Binding-site contacts:
Ligand atom O4 contacts residue ILE345 of chain 1.A at 3.6 Å.
Ligand atom O22 contacts residue PHE206 of chain 1.A at 3.6 Å.
Ligand atom C7 contacts residue THR42 of chain 1.B at 3.8 Å.
Ligand atom C13 contacts residue MET210 of chain 1.A at 3.7 Å (hydrophobic).
Ligand atom N12 contacts residue HIS299 of chain 1.A at 3.4 Å.
Ligand atom C25 contacts residue PHE159 of chain 1.A at 3.7 Å (hydrophobic).
Ligand atom C23 contacts residue PHE193 of chain 1.A at 3.7 Å (hydrophobic).
Ligand atom C21 contacts residue PHE206 of chain 1.A at 3.7 Å (hydrophobic).
Ligand atom C24 contacts residue LEU350 of chain 1.A at 3.8 Å (hydrophobic).
Ligand atom O4 contacts residue GLU156 of chain 1.A at 2.8 Å (salt-bridge).
Ligand atom O6 contacts residue ILE345 of chain 1.A at 3.5 Å.
Ligand atom C10 contacts residue PHE328 of chain 1.A at 3.8 Å (hydrophobic).
Ligand atom C19 contacts residue ASP300 of chain 1.A at 3.5 Å.
Ligand atom C24 contacts residue PHE206 of chain 1.A at 3.8 Å (hydrophobic).
Ligand atom C8 contacts residue PHE213 of chain 1.A at 3.7 Å (hydrophobic).
Ligand atom C5 contacts residue ILE345 of chain 1.A at 3.7 Å (hydrophobic).
Ligand atom O20 contacts residue TRP296 of chain 1.A at 3.1 Å (h-bond).
Ligand atom C9 contacts residue PHE213 of chain 1.A at 3.7 Å (hydrophobic).
Ligand atom C8 contacts residue PRO346 of chain 1.A at 3.8 Å (hydrophobic).
Ligand atom C25 contacts residue LEU350 of chain 1.A at 3.7 Å (hydrophobic).
Ligand atom C7 contacts residue ASN342 of chain 1.A at 3.2 Å.
Ligand atom C21 contacts residue ASP300 of chain 1.A at 3.5 Å.
Ligand atom O20 contacts residue ASP300 of chain 1.A at 3.0 Å (salt-bridge).
Ligand atom C18 contacts residue HIS299 of chain 1.A at 3.7 Å.
Ligand atom C3 contacts residue GLU156 of chain 1.A at 3.4 Å.
Ligand atom C18 contacts residue MET210 of chain 1.A at 3.8 Å (hydrophobic).
Ligand atom C9 contacts residue PRO346 of chain 1.A at 3.8 Å (hydrophobic).
Ligand atom O22 contacts residue ASP300 of chain 1.A at 3.1 Å (salt-bridge).
Ligand atom O6 contacts residue THR42 of chain 1.B at 3.8 Å.
Ligand atom C13 contacts residue HIS299 of chain 1.A at 3.4 Å.
Ligand atom C3 contacts residue ILE345 of chain 1.A at 3.7 Å (hydrophobic).
Ligand atom C24 contacts residue LEU353 of chain 1.A at 3.8 Å (hydrophobic).
Ligand atom C11 contacts residue TRP296 of chain 1.A at 3.4 Å (hydrophobic).
Ligand atom C2 contacts residue THR160 of chain 1.A at 3.7 Å.
Ligand atom C10 contacts residue PRO346 of chain 1.A at 3.8 Å (hydrophobic).
Ligand atom O20 contacts residue SAH1 of chain 1.D at 3.3 Å (h-bond).
Ligand atom O4 contacts residue THR160 of chain 1.A at 3.5 Å.
Ligand atom O20 contacts residue HIS299 of chain 1.A at 3.0 Å (h-bond).
Ligand atom C2 contacts residue GLU156 of chain 1.A at 3.7 Å.
Ligand atom C19 contacts residue HIS299 of chain 1.A at 3.5 Å.

Sequence of chain 1.A:
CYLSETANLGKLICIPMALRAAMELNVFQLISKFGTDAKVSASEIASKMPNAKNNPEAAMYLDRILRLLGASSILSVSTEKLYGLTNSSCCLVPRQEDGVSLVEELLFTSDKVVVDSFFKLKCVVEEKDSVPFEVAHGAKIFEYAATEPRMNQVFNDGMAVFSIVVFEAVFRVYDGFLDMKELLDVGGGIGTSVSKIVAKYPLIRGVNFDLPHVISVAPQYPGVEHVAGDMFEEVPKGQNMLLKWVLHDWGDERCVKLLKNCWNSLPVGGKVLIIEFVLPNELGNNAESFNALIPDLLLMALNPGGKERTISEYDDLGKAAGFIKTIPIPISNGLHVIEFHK

Sequence of chain 1.B:
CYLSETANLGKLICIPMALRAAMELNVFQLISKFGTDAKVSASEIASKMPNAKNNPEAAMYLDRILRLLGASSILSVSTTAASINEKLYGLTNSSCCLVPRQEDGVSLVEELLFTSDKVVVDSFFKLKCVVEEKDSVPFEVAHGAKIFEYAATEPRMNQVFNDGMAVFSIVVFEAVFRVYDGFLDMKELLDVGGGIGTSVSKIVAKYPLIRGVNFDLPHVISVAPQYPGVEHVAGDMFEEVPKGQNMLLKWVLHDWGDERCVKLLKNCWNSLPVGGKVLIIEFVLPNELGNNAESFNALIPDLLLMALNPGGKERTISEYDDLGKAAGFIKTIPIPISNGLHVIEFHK

The small molecule below binds the protein below.
Small molecule (SMILES): COc1cc2c(cc1O)[C@@H]1Cc3ccc(OC)c(O)c3CN1CC2